The small molecule below binds the protein below.
Small molecule (SMILES): CC(=O)N[C@@H]1[C@@H](O)[C@H](O)[C@@H](CO)O[C@H]1O

Binding-site contacts:
Ligand atom O3 contacts residue NAG1 of chain 2.D at 3.4 Å.
Ligand atom C2 contacts residue ASN16 of chain 2.A at 2.5 Å.
Ligand atom O7 contacts residue THR18 of chain 2.A at 4.3 Å.
Ligand atom O5 contacts residue ASN16 of chain 2.A at 2.4 Å (h-bond).
Ligand atom C8 contacts residue THR31 of chain 2.A at 3.7 Å.
Ligand atom C8 contacts residue ASN16 of chain 2.A at 3.1 Å.
Ligand atom C8 contacts residue ASN32 of chain 2.A at 4.3 Å.
Ligand atom C8 contacts residue THR18 of chain 2.A at 3.5 Å.
Ligand atom O7 contacts residue ASN16 of chain 2.A at 3.2 Å (h-bond).
Ligand atom N2 contacts residue ASN16 of chain 2.A at 3.0 Å (h-bond).
Ligand atom C3 contacts residue ASN16 of chain 2.A at 3.8 Å.
Ligand atom C4 contacts residue ASN16 of chain 2.A at 4.2 Å.
Ligand atom C5 contacts residue ASN16 of chain 2.A at 3.7 Å.
Ligand atom C8 contacts residue GLY17 of chain 2.A at 4.4 Å.
Ligand atom C1 contacts residue ASN16 of chain 2.A at 1.4 Å.
Ligand atom C7 contacts residue ASN16 of chain 2.A at 3.1 Å.
Ligand atom C3 contacts residue NAG1 of chain 2.D at 3.9 Å.
Ligand atom C7 contacts residue THR18 of chain 2.A at 4.4 Å.
Ligand atom O4 contacts residue NAG1 of chain 2.D at 4.2 Å.

Sequence of chain 2.A:
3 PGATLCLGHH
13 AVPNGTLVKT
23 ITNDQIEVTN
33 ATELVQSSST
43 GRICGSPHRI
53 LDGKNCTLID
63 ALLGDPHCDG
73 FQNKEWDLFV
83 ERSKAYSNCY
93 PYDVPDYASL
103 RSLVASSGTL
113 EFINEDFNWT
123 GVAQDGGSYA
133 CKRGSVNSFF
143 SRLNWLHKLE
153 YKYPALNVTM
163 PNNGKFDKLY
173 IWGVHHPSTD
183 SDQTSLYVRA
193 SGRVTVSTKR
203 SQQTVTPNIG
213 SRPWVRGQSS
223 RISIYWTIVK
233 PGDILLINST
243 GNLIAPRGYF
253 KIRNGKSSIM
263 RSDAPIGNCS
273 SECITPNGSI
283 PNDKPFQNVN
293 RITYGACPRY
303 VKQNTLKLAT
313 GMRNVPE